Sequence of chain 21.D:
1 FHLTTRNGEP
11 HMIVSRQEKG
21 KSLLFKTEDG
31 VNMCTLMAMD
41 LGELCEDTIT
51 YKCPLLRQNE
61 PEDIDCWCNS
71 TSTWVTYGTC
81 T

Binding-site contacts:
Ligand atom C4 contacts residue ASN75 of chain 21.C at 4.0 Å.
Ligand atom C7 contacts residue ASN75 of chain 21.C at 2.8 Å.
Ligand atom O6 contacts residue NAG1 of chain 21.T at 4.1 Å.
Ligand atom O6 contacts residue ASN75 of chain 21.C at 3.8 Å.
Ligand atom C6 contacts residue ASN75 of chain 21.C at 3.8 Å.
Ligand atom C6 contacts residue NAG1 of chain 21.T at 3.4 Å.
Ligand atom C3 contacts residue NAG1 of chain 21.T at 3.3 Å.
Ligand atom O7 contacts residue ASN75 of chain 21.C at 3.2 Å (h-bond).
Ligand atom O7 contacts residue MET126 of chain 21.C at 3.1 Å.
Ligand atom C8 contacts residue PHE98 of chain 21.C at 3.6 Å (hydrophobic).
Ligand atom C8 contacts residue MET126 of chain 21.C at 3.7 Å (hydrophobic).
Ligand atom C7 contacts residue MET126 of chain 21.C at 3.8 Å (hydrophobic).
Ligand atom O6 contacts residue CYS45 of chain 21.D at 3.4 Å (h-bond).
Ligand atom N2 contacts residue ASN75 of chain 21.C at 3.0 Å (h-bond).
Ligand atom O5 contacts residue THR48 of chain 21.D at 4.0 Å.
Ligand atom C5 contacts residue ASN75 of chain 21.C at 3.2 Å.
Ligand atom O6 contacts residue THR48 of chain 21.D at 4.0 Å.
Ligand atom C8 contacts residue ASN75 of chain 21.C at 3.0 Å.
Ligand atom C6 contacts residue CYS45 of chain 21.D at 4.4 Å (hydrophobic).
Ligand atom C2 contacts residue NAG1 of chain 21.T at 4.1 Å.
Ligand atom C2 contacts residue ASN75 of chain 21.C at 2.6 Å.
Ligand atom C4 contacts residue NAG1 of chain 21.T at 2.9 Å.
Ligand atom C1 contacts residue ASN75 of chain 21.C at 1.3 Å.
Ligand atom C3 contacts residue ASN75 of chain 21.C at 3.5 Å.
Ligand atom O6 contacts residue GLU46 of chain 21.D at 3.8 Å.
Ligand atom C6 contacts residue THR48 of chain 21.D at 4.4 Å.
Ligand atom O5 contacts residue ASN75 of chain 21.C at 2.1 Å (h-bond).
Ligand atom C5 contacts residue NAG1 of chain 21.T at 3.7 Å.
Ligand atom O3 contacts residue NAG1 of chain 21.T at 2.4 Å (h-bond).
Ligand atom O4 contacts residue NAG1 of chain 21.T at 1.6 Å.

This small molecule binds to this protein.
Small molecule (SMILES): CC(=O)N[C@@H]1[C@@H](O)[C@H](O)[C@@H](CO)O[C@H]1O

Sequence of chain 21.C:
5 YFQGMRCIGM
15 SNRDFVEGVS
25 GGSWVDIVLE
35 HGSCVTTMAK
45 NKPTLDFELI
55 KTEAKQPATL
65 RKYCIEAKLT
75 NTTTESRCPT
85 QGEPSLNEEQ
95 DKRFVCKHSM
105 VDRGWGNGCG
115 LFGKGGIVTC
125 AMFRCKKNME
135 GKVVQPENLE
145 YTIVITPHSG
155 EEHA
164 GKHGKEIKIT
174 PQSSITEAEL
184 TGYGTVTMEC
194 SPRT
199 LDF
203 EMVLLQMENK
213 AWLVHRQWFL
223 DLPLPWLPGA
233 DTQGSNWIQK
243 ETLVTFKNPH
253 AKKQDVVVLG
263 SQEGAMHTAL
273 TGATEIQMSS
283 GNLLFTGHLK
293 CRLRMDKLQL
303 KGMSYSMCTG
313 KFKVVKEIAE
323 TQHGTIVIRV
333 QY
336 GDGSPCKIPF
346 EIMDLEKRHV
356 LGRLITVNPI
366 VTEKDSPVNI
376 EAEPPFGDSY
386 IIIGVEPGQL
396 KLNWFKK